Binding-site contacts:
Ligand atom C4 contacts residue TYR68 of chain 1.A at 4.2 Å (hydrophobic).
Ligand atom C5 contacts residue TYR68 of chain 1.A at 3.8 Å (hydrophobic).
Ligand atom C4 contacts residue SER52 of chain 1.A at 4.2 Å.
Ligand atom C3 contacts residue SER52 of chain 1.A at 3.8 Å.
Ligand atom C1 contacts residue PRO54 of chain 1.A at 4.3 Å (hydrophobic).
Ligand atom O2 contacts residue PRO54 of chain 1.A at 4.1 Å.
Ligand atom C1 contacts residue GLN49 of chain 1.A at 3.6 Å.
Ligand atom C6 contacts residue GLN49 of chain 1.A at 3.3 Å.
Ligand atom O6 contacts residue TYR68 of chain 1.A at 4.5 Å.
Ligand atom C1 contacts residue SER52 of chain 1.A at 1.4 Å.
Ligand atom C5 contacts residue GLN49 of chain 1.A at 3.7 Å.
Ligand atom C2 contacts residue SER52 of chain 1.A at 2.5 Å.
Ligand atom O5 contacts residue SER52 of chain 1.A at 2.3 Å (h-bond).
Ligand atom C3 contacts residue TYR68 of chain 1.A at 4.3 Å (hydrophobic).
Ligand atom O4 contacts residue TYR68 of chain 1.A at 3.9 Å.
Ligand atom O6 contacts residue GLN49 of chain 1.A at 3.7 Å.
Ligand atom O5 contacts residue GLN49 of chain 1.A at 3.2 Å (h-bond).
Ligand atom O2 contacts residue SER52 of chain 1.A at 2.6 Å.
Ligand atom C5 contacts residue SER52 of chain 1.A at 3.7 Å.

Sequence of chain 1.A:
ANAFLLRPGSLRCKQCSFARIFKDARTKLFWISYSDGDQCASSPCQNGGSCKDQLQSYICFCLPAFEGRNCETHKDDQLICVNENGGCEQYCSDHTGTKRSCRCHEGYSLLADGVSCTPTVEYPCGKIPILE

A protein and the small-molecule ligand that binds it are described below.
Small molecule (SMILES): OC[C@H]1O[C@@H](O)[C@H](O)[C@@H](O)[C@@H]1O